Binding-site contacts:
Ligand atom C1 contacts residue TRP188 of chain 1.A at 3.6 Å (hydrophobic).
Ligand atom O5 contacts residue PRO190 of chain 1.A at 3.4 Å.
Ligand atom C6 contacts residue THR189 of chain 1.A at 3.5 Å.
Ligand atom O1 contacts residue THR189 of chain 1.A at 4.0 Å.
Ligand atom C5 contacts residue TRP188 of chain 1.A at 3.6 Å (hydrophobic).
Ligand atom C4 contacts residue TRP188 of chain 1.A at 4.1 Å (hydrophobic).
Ligand atom O6 contacts residue PRO190 of chain 1.A at 3.7 Å.
Ligand atom O5 contacts residue TRP188 of chain 1.A at 3.6 Å.
Ligand atom O6 contacts residue GLU193 of chain 1.A at 2.6 Å (salt-bridge).
Ligand atom C1 contacts residue THR189 of chain 1.A at 4.0 Å.
Ligand atom C6 contacts residue PRO190 of chain 1.A at 3.9 Å (hydrophobic).
Ligand atom C1 contacts residue PRO190 of chain 1.A at 4.1 Å (hydrophobic).
Ligand atom C5 contacts residue PRO190 of chain 1.A at 4.4 Å (hydrophobic).
Ligand atom O4 contacts residue TRP188 of chain 1.A at 3.3 Å (h-bond).
Ligand atom O1 contacts residue PRO190 of chain 1.A at 3.5 Å.
Ligand atom O1 contacts residue PRO221 of chain 1.A at 3.6 Å.
Ligand atom O1 contacts residue GLY20 of chain 1.A at 3.4 Å.
Ligand atom C5 contacts residue THR189 of chain 1.A at 4.0 Å.
Ligand atom O6 contacts residue TRP188 of chain 1.A at 4.4 Å.
Ligand atom C6 contacts residue GLU193 of chain 1.A at 3.4 Å.
Ligand atom O5 contacts residue THR189 of chain 1.A at 3.4 Å.
Ligand atom O1 contacts residue TRP188 of chain 1.A at 4.0 Å.
Ligand atom O6 contacts residue THR189 of chain 1.A at 3.8 Å.
Ligand atom C1 contacts residue PRO221 of chain 1.A at 4.2 Å (hydrophobic).
Ligand atom C6 contacts residue TRP188 of chain 1.A at 3.3 Å (hydrophobic).

Sequence of chain 1.A:
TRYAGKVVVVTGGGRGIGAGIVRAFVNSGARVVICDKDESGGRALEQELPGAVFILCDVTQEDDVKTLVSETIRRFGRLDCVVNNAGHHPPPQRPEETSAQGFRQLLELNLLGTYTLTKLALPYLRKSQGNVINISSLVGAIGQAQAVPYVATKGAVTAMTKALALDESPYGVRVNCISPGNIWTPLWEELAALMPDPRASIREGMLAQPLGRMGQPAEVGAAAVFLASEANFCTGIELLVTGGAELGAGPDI

The protein below binds the small molecule below.
Small molecule (SMILES): OC[C@H]1O[C@@H](O)[C@H](O)[C@@H](O)[C@@H]1O